A protein and the small-molecule ligand that binds it are described below.
Small molecule (SMILES): CC(=O)N[C@@H]1[C@@H](O)[C@H](O)[C@@H](CO)O[C@H]1O

Binding-site contacts:
Ligand atom C3 contacts residue ASN168 of chain 1.E at 3.8 Å.
Ligand atom C8 contacts residue ASN168 of chain 1.E at 4.3 Å.
Ligand atom C8 contacts residue VAL156 of chain 1.E at 3.6 Å (hydrophobic).
Ligand atom C2 contacts residue ASN168 of chain 1.E at 2.5 Å.
Ligand atom C7 contacts residue ASN168 of chain 1.E at 3.2 Å.
Ligand atom C8 contacts residue ASN166 of chain 1.E at 3.8 Å.
Ligand atom C1 contacts residue ASN168 of chain 1.E at 1.4 Å.
Ligand atom C4 contacts residue ASN168 of chain 1.E at 4.2 Å.
Ligand atom N2 contacts residue ASN168 of chain 1.E at 2.9 Å (h-bond).
Ligand atom O5 contacts residue ASN168 of chain 1.E at 2.4 Å (h-bond).
Ligand atom C7 contacts residue ASN166 of chain 1.E at 4.5 Å.
Ligand atom C5 contacts residue ASN168 of chain 1.E at 3.7 Å.
Ligand atom O7 contacts residue ASN168 of chain 1.E at 3.1 Å (h-bond).
Ligand atom C8 contacts residue ILE151 of chain 1.E at 4.5 Å (hydrophobic).

Sequence of chain 1.E:
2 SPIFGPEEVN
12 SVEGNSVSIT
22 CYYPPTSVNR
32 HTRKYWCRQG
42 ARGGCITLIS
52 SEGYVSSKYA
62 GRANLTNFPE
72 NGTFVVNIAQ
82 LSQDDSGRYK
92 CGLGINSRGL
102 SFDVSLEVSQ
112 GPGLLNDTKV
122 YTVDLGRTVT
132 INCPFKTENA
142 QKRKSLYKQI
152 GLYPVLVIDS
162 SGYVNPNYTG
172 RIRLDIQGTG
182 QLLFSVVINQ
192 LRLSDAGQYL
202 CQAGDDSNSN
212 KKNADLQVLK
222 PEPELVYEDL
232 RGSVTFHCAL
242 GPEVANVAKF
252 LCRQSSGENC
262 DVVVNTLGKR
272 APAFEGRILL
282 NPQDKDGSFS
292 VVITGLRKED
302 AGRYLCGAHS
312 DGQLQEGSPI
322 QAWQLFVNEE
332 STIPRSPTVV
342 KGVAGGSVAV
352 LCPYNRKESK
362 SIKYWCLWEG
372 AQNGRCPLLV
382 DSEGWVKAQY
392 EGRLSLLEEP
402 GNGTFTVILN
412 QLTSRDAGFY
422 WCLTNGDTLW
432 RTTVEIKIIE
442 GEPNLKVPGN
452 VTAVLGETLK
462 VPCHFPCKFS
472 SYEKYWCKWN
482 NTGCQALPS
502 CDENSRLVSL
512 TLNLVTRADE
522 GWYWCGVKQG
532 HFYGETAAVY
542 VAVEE